Sequence of chain 1.Q:
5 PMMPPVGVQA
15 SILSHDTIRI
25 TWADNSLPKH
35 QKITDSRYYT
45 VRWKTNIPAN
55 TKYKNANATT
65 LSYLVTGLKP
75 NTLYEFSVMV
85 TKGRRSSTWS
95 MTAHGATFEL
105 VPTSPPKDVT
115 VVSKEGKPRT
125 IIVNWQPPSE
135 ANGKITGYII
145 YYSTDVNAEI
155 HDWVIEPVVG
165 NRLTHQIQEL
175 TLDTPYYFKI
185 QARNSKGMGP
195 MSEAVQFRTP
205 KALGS

This protein binds this small molecule.
Small molecule (SMILES): CC(=O)N[C@@H]1[C@@H](O)[C@H](O)[C@@H](CO)O[C@H]1O

Binding-site contacts:
Ligand atom C1 contacts residue TYR42 of chain 1.Q at 4.0 Å (hydrophobic).
Ligand atom C8 contacts residue ASN61 of chain 1.Q at 4.4 Å.
Ligand atom C1 contacts residue ASN61 of chain 1.Q at 1.4 Å.
Ligand atom C8 contacts residue ASN59 of chain 1.Q at 3.6 Å.
Ligand atom C6 contacts residue TYR42 of chain 1.Q at 3.2 Å (hydrophobic).
Ligand atom O6 contacts residue TYR42 of chain 1.Q at 4.3 Å.
Ligand atom N2 contacts residue ASN61 of chain 1.Q at 2.9 Å (h-bond).
Ligand atom O5 contacts residue ASN61 of chain 1.Q at 2.3 Å (h-bond).
Ligand atom C3 contacts residue ASN61 of chain 1.Q at 3.8 Å.
Ligand atom O7 contacts residue ASN61 of chain 1.Q at 3.9 Å.
Ligand atom C5 contacts residue ASN61 of chain 1.Q at 3.6 Å.
Ligand atom C8 contacts residue ALA60 of chain 1.Q at 4.0 Å (hydrophobic).
Ligand atom O5 contacts residue TYR42 of chain 1.Q at 3.5 Å.
Ligand atom C4 contacts residue ASN61 of chain 1.Q at 4.2 Å.
Ligand atom C7 contacts residue ASN61 of chain 1.Q at 3.6 Å.
Ligand atom C2 contacts residue ASN61 of chain 1.Q at 2.4 Å.
Ligand atom C5 contacts residue TYR42 of chain 1.Q at 3.5 Å (hydrophobic).